Binding-site contacts:
Ligand atom C5 contacts residue ASN127 of chain 1.A at 3.6 Å.
Ligand atom O6 contacts residue TRP125 of chain 1.A at 4.3 Å.
Ligand atom C3 contacts residue ASN127 of chain 1.A at 3.7 Å.
Ligand atom C1 contacts residue ASN127 of chain 1.A at 1.4 Å.
Ligand atom C2 contacts residue ASN127 of chain 1.A at 2.4 Å.
Ligand atom C4 contacts residue ASN127 of chain 1.A at 4.1 Å.
Ligand atom C8 contacts residue ASN127 of chain 1.A at 3.5 Å.
Ligand atom O7 contacts residue ASN127 of chain 1.A at 4.0 Å.
Ligand atom N2 contacts residue ASN127 of chain 1.A at 2.6 Å (h-bond).
Ligand atom O5 contacts residue ASN127 of chain 1.A at 2.3 Å (h-bond).
Ligand atom C6 contacts residue ASN127 of chain 1.A at 4.3 Å.
Ligand atom C7 contacts residue ASN127 of chain 1.A at 3.2 Å.

Sequence of chain 1.A:
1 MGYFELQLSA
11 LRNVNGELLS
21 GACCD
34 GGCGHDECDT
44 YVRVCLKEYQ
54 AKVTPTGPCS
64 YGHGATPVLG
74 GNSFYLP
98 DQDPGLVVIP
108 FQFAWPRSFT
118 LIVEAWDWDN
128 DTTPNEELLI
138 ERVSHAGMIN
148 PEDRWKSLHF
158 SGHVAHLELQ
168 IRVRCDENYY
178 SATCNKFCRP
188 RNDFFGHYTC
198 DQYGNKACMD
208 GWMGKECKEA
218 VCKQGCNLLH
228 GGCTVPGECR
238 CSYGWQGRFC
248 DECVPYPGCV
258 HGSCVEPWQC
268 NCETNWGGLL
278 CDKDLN

A protein and the small-molecule ligand that binds it are described below.
Small molecule (SMILES): CC(=O)N[C@@H]1[C@@H](O)[C@H](O)[C@@H](CO)O[C@H]1O